Sequence of chain 1.C:
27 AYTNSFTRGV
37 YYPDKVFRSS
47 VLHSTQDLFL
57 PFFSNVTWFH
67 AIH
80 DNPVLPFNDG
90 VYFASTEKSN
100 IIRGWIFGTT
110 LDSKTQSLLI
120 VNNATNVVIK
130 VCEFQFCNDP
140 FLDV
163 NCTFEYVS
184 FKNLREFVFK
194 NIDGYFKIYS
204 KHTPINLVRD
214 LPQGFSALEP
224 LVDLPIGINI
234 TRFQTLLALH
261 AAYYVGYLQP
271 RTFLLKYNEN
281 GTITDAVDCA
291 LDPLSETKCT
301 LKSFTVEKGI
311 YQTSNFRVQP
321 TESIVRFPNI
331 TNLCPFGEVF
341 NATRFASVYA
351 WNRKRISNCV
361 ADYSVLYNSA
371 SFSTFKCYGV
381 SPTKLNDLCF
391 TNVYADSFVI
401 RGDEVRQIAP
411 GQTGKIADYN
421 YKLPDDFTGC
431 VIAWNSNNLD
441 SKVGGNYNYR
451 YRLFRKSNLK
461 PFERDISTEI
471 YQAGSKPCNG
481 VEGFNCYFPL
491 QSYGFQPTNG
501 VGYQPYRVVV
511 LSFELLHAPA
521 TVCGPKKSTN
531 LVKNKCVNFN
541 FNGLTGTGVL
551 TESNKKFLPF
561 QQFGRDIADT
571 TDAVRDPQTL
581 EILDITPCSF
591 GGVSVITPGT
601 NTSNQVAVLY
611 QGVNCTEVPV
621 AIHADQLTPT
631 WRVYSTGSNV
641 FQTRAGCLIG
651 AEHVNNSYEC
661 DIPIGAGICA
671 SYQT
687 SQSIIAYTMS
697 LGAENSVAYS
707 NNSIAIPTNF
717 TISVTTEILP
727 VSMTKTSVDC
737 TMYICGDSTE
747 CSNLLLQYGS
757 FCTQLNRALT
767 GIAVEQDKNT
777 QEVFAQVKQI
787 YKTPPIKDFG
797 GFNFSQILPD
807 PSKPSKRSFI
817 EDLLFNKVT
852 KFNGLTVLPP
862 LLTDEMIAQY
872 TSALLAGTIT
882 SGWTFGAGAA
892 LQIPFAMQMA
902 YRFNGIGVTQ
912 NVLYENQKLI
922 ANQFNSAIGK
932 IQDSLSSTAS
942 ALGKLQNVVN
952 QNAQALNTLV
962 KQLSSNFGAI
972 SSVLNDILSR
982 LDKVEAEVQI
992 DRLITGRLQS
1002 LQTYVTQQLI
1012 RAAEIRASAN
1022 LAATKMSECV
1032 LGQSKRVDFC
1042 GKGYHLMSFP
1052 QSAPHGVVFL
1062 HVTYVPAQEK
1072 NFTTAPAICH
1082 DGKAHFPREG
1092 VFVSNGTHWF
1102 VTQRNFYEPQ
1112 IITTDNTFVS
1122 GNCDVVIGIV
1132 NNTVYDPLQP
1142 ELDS

A small-molecule ligand and the protein it binds are described below.
Small molecule (SMILES): CC(=O)N[C@@H]1[C@@H](O)[C@H](O)[C@@H](CO)O[C@H]1O

Binding-site contacts:
Ligand atom O7 contacts residue VAL365 of chain 1.C at 4.1 Å.
Ligand atom C2 contacts residue ASN341 of chain 1.C at 2.5 Å.
Ligand atom O3 contacts residue VAL365 of chain 1.C at 4.3 Å.
Ligand atom C8 contacts residue PHE336 of chain 1.C at 3.8 Å (hydrophobic).
Ligand atom C7 contacts residue ASN341 of chain 1.C at 4.1 Å.
Ligand atom C3 contacts residue ASN341 of chain 1.C at 3.8 Å.
Ligand atom N2 contacts residue ASN341 of chain 1.C at 3.0 Å (h-bond).
Ligand atom O5 contacts residue ASN341 of chain 1.C at 2.3 Å (h-bond).
Ligand atom C7 contacts residue GLY337 of chain 1.C at 4.1 Å.
Ligand atom C8 contacts residue LEU366 of chain 1.C at 3.4 Å (hydrophobic).
Ligand atom C8 contacts residue PHE340 of chain 1.C at 4.2 Å (hydrophobic).
Ligand atom C1 contacts residue ASN341 of chain 1.C at 1.4 Å.
Ligand atom O7 contacts residue GLY337 of chain 1.C at 4.3 Å.
Ligand atom C5 contacts residue ASN341 of chain 1.C at 3.7 Å.
Ligand atom C8 contacts residue GLY337 of chain 1.C at 4.1 Å.
Ligand atom C4 contacts residue ASN341 of chain 1.C at 4.2 Å.